Sequence of chain 1.B:
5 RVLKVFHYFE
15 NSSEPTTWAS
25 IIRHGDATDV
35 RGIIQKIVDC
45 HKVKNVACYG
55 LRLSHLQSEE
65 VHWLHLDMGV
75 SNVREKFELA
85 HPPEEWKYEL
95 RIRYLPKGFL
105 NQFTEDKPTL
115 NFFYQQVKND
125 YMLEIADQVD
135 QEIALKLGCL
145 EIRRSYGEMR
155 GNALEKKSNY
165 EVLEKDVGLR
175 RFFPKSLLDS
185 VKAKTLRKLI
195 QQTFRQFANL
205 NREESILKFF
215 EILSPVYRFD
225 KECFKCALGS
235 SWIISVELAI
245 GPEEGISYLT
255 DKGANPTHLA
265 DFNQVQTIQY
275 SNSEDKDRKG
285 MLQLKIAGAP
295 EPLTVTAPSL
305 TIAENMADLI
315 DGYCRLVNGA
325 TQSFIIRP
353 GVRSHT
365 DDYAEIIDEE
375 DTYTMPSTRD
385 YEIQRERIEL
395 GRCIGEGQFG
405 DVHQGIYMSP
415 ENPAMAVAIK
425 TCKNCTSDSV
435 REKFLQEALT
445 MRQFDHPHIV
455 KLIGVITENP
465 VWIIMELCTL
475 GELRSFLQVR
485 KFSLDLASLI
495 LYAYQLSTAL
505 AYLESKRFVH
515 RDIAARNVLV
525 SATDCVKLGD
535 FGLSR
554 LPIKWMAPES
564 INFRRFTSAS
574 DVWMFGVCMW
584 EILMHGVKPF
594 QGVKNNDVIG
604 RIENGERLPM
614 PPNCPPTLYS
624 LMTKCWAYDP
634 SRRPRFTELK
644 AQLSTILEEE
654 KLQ

Binding-site contacts:
Ligand atom CAZ contacts residue LEU523 of chain 1.B at 3.6 Å (hydrophobic).
Ligand atom CAT contacts residue LEU523 of chain 1.B at 3.6 Å (hydrophobic).
Ligand atom CAK contacts residue ILE398 of chain 1.B at 3.7 Å (hydrophobic).
Ligand atom NAO contacts residue ARG520 of chain 1.B at 2.9 Å (salt-bridge).
Ligand atom CAE contacts residue ASP534 of chain 1.B at 3.8 Å.
Ligand atom CAW contacts residue LEU523 of chain 1.B at 3.6 Å (hydrophobic).
Ligand atom CAN contacts residue GLU476 of chain 1.B at 3.5 Å.
Ligand atom OAD contacts residue CYS472 of chain 1.B at 2.8 Å (h-bond).
Ligand atom CAI contacts residue GLY475 of chain 1.B at 3.5 Å.
Ligand atom CBE contacts residue ILE398 of chain 1.B at 3.8 Å (hydrophobic).
Ligand atom CAI contacts residue CYS472 of chain 1.B at 3.4 Å (hydrophobic).
Ligand atom CAS contacts residue GLU470 of chain 1.B at 3.6 Å.
Ligand atom CAC contacts residue GLU400 of chain 1.B at 3.8 Å.
Ligand atom OAR contacts residue GLY399 of chain 1.B at 3.4 Å.
Ligand atom OAD contacts residue GLU470 of chain 1.B at 3.7 Å.
Ligand atom CAM contacts residue VAL454 of chain 1.B at 3.8 Å (hydrophobic).
Ligand atom CAL contacts residue ILE398 of chain 1.B at 3.6 Å (hydrophobic).
Ligand atom CBD contacts residue GLU476 of chain 1.B at 3.8 Å.
Ligand atom CAY contacts residue VAL406 of chain 1.B at 3.8 Å (hydrophobic).
Ligand atom CAE contacts residue LYS424 of chain 1.B at 3.8 Å.
Ligand atom CAS contacts residue ALA422 of chain 1.B at 3.6 Å (hydrophobic).
Ligand atom NAP contacts residue ALA422 of chain 1.B at 3.4 Å.
Ligand atom NAO contacts residue GLU476 of chain 1.B at 3.2 Å (salt-bridge).
Ligand atom CAK contacts residue CYS472 of chain 1.B at 3.6 Å (hydrophobic).
Ligand atom CAA contacts residue GLU476 of chain 1.B at 3.8 Å.
Ligand atom CAT contacts residue ILE398 of chain 1.B at 3.7 Å (hydrophobic).
Ligand atom CAB contacts residue ASN521 of chain 1.B at 3.6 Å.
Ligand atom CAF contacts residue ASP534 of chain 1.B at 3.1 Å.
Ligand atom NAP contacts residue GLU470 of chain 1.B at 2.8 Å (salt-bridge).
Ligand atom CBB contacts residue LEU523 of chain 1.B at 3.8 Å (hydrophobic).
Ligand atom CAV contacts residue LEU523 of chain 1.B at 3.8 Å (hydrophobic).
Ligand atom CAF contacts residue LYS424 of chain 1.B at 3.4 Å.
Ligand atom CAA contacts residue ARG520 of chain 1.B at 3.3 Å.
Ligand atom CAU contacts residue LEU523 of chain 1.B at 3.7 Å (hydrophobic).
Ligand atom NAP contacts residue VAL454 of chain 1.B at 3.7 Å.
Ligand atom CAK contacts residue LEU471 of chain 1.B at 3.8 Å (hydrophobic).
Ligand atom CAM contacts residue ALA422 of chain 1.B at 3.9 Å (hydrophobic).
Ligand atom CAH contacts residue ASP534 of chain 1.B at 3.2 Å.
Ligand atom CAS contacts residue CYS472 of chain 1.B at 3.8 Å (hydrophobic).
Ligand atom OAD contacts residue LEU471 of chain 1.B at 3.3 Å.

A protein and the small-molecule ligand that binds it are described below.
Small molecule (SMILES): CN[C@@H]1C[C@H]2O[C@@](C)([C@@H]1OC)n1c3ccccc3c3c4c(c5c6c(n2c5c31)CCCC6)C(=O)NC4